A small-molecule ligand and the protein it binds are described below.
Small molecule (SMILES): O=C(COP(=O)(O)O)NO

Binding-site contacts:
Ligand atom P contacts residue THR43 of chain 20.A at 3.9 Å.
Ligand atom O2 contacts residue HIS94 of chain 20.A at 3.7 Å.
Ligand atom O4P contacts residue GLY28 of chain 20.A at 3.5 Å (h-bond).
Ligand atom O1 contacts residue ASN29 of chain 20.A at 3.6 Å.
Ligand atom C1 contacts residue ASN29 of chain 20.A at 3.3 Å.
Ligand atom N2 contacts residue ZN1 of chain 20.B at 2.8 Å.
Ligand atom O1P contacts residue SER72 of chain 20.A at 3.6 Å.
Ligand atom O1 contacts residue ZN1 of chain 20.B at 2.2 Å.
Ligand atom O2 contacts residue TYR113 of chain 5.A at 3.4 Å (h-bond).
Ligand atom O1 contacts residue GLY28 of chain 20.A at 2.9 Å (h-bond).
Ligand atom P contacts residue SER71 of chain 20.A at 3.8 Å.
Ligand atom N2 contacts residue ASN29 of chain 20.A at 3.6 Å.
Ligand atom O2P contacts residue SER72 of chain 20.A at 2.9 Å (h-bond).
Ligand atom O2 contacts residue HIS155 of chain 20.A at 2.9 Å (h-bond).
Ligand atom N2 contacts residue SER72 of chain 20.A at 4.0 Å.
Ligand atom C1 contacts residue GLY28 of chain 20.A at 3.6 Å.
Ligand atom O1P contacts residue ASN29 of chain 20.A at 3.6 Å.
Ligand atom O3P contacts residue THR43 of chain 20.A at 3.7 Å.
Ligand atom C1 contacts residue HIS94 of chain 20.A at 3.9 Å.
Ligand atom O2 contacts residue GLU73 of chain 20.A at 2.4 Å (salt-bridge).
Ligand atom P contacts residue SER72 of chain 20.A at 4.0 Å.
Ligand atom O3P contacts residue GLY44 of chain 20.A at 2.9 Å (h-bond).
Ligand atom O1 contacts residue HIS94 of chain 20.A at 3.0 Å (h-bond).
Ligand atom O1 contacts residue HIS92 of chain 20.A at 3.2 Å (h-bond).
Ligand atom O4P contacts residue ASN29 of chain 20.A at 2.9 Å (h-bond).
Ligand atom C2 contacts residue ASN29 of chain 20.A at 3.5 Å.
Ligand atom P contacts residue ASN29 of chain 20.A at 3.9 Å.
Ligand atom O2P contacts residue THR43 of chain 20.A at 2.9 Å (h-bond).
Ligand atom C2 contacts residue THR26 of chain 20.A at 3.6 Å.
Ligand atom O2 contacts residue HIS92 of chain 20.A at 3.4 Å (h-bond).
Ligand atom O1 contacts residue ALA27 of chain 20.A at 3.8 Å.
Ligand atom C2 contacts residue ALA27 of chain 20.A at 4.0 Å (hydrophobic).
Ligand atom O4P contacts residue SER71 of chain 20.A at 2.6 Å (h-bond).
Ligand atom C1 contacts residue ZN1 of chain 20.B at 2.8 Å.
Ligand atom N2 contacts residue TYR113 of chain 5.A at 3.7 Å.
Ligand atom O2 contacts residue ZN1 of chain 20.B at 1.9 Å.
Ligand atom O3P contacts residue THR26 of chain 20.A at 3.6 Å (h-bond).
Ligand atom N2 contacts residue GLU73 of chain 20.A at 3.1 Å (salt-bridge).
Ligand atom O2P contacts residue SER71 of chain 20.A at 3.7 Å.
Ligand atom C2 contacts residue GLY28 of chain 20.A at 3.6 Å.

Sequence of chain 20.A:
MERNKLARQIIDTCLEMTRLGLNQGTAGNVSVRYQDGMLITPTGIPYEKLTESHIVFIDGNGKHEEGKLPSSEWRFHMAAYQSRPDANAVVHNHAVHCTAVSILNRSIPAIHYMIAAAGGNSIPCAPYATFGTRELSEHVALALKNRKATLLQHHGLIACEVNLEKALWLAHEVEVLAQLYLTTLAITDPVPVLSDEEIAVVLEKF

Sequence of chain 5.A:
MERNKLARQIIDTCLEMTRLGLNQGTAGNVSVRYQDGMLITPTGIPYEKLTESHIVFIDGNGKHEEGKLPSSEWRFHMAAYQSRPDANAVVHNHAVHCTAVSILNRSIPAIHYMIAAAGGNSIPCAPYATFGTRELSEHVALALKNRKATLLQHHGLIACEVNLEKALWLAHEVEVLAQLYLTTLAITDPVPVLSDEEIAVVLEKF